A small-molecule ligand and the protein it binds are described below.
Small molecule (SMILES): Nc1ccn([C@@H]2O[C@H](CO[P](=O)(O)O[C@H]3[C@@H](O)[C@H](n4ccc(N)nc4=O)O[C@@H]3CO[P](=O)(O)O[C@H]3[C@@H](O)[C@H](n4cnc5c(N)ncnc54)O[C@@H]3CO[P](=O)(O)O[C@H]3[C@@H](O)[C@H](n4ccc(N)nc4=O)O[C@@H]3CO[P](=O)(O)O[C@H]3[C@@H](O)[C@H](n4ccc(=O)[nH]c4=O)O[C@@H]3CO[P](=O)(O)O[C@H]3[C@@H](O)[C@H](n4cnc5c(N)ncnc54)O[C@@H]3CO[P](=O)(O)O[C@H]3[C@@H](O)[C@H](n4cnc5c(=O)nc(N)[nH]c54)O[C@@H]3CO[P](=O)(O)O[C@H]3[C@@H](O)[C@H](n4cnc5c(=O)nc(N)[nH]c54)O[C@@H]3CO)[C@@H](O)[C@H]2O)c(=O)n1

Binding-site contacts:
Ligand atom N4 contacts residue TYR85 of chain 4.E at 3.8 Å.
Ligand atom C4 contacts residue TYR85 of chain 4.E at 3.6 Å (hydrophobic).
Ligand atom C4' contacts residue TYR85 of chain 4.E at 3.2 Å (hydrophobic).
Ligand atom O4' contacts residue LYS61 of chain 4.E at 2.8 Å (salt-bridge).
Ligand atom N9 contacts residue LYS61 of chain 4.E at 3.3 Å (salt-bridge).
Ligand atom N6 contacts residue THR45 of chain 4.E at 2.7 Å (h-bond).
Ligand atom C3' contacts residue GLU63 of chain 4.E at 3.7 Å.
Ligand atom P contacts residue TYR85 of chain 4.E at 3.6 Å.
Ligand atom O2 contacts residue ASN87 of chain 4.E at 3.3 Å (h-bond).
Ligand atom C6 contacts residue THR59 of chain 4.E at 3.6 Å.
Ligand atom C6 contacts residue TYR85 of chain 4.E at 3.6 Å (hydrophobic).
Ligand atom C6 contacts residue THR45 of chain 4.E at 3.3 Å.
Ligand atom C2 contacts residue SER47 of chain 4.E at 3.2 Å.
Ligand atom OP2 contacts residue TYR85 of chain 4.E at 2.6 Å (h-bond).
Ligand atom C5 contacts residue THR45 of chain 4.E at 3.2 Å.
Ligand atom C2 contacts residue TYR85 of chain 4.E at 3.6 Å (hydrophobic).
Ligand atom O2' contacts residue TYR85 of chain 4.E at 3.4 Å.
Ligand atom C4 contacts residue LYS61 of chain 4.E at 3.7 Å.
Ligand atom C5' contacts residue LYS61 of chain 4.E at 3.7 Å.
Ligand atom C5' contacts residue TYR85 of chain 4.E at 2.9 Å (hydrophobic).
Ligand atom N6 contacts residue THR59 of chain 4.E at 2.8 Å (h-bond).
Ligand atom N1 contacts residue SER47 of chain 4.E at 2.9 Å (h-bond).
Ligand atom C3' contacts residue TYR85 of chain 4.E at 3.4 Å (hydrophobic).
Ligand atom C5 contacts residue TYR85 of chain 4.E at 3.7 Å (hydrophobic).
Ligand atom N1 contacts residue THR59 of chain 4.E at 3.6 Å.
Ligand atom N6 contacts residue CYS46 of chain 4.E at 3.3 Å (h-bond).
Ligand atom OP2 contacts residue LYS43 of chain 4.E at 2.7 Å (salt-bridge).
Ligand atom N3 contacts residue TYR85 of chain 4.E at 3.5 Å.
Ligand atom C2' contacts residue GLU63 of chain 4.E at 3.5 Å.
Ligand atom C5 contacts residue LYS61 of chain 4.E at 3.8 Å.
Ligand atom O3' contacts residue TYR85 of chain 4.E at 3.8 Å.
Ligand atom N1 contacts residue TYR85 of chain 4.E at 3.5 Å.
Ligand atom C8 contacts residue LYS61 of chain 4.E at 3.4 Å.
Ligand atom O2' contacts residue GLU63 of chain 4.E at 3.2 Å (salt-bridge).
Ligand atom N7 contacts residue LYS61 of chain 4.E at 3.3 Å.
Ligand atom C8 contacts residue THR45 of chain 4.E at 3.8 Å.
Ligand atom C1' contacts residue LYS61 of chain 4.E at 3.7 Å.
Ligand atom C2' contacts residue TYR85 of chain 4.E at 3.4 Å (hydrophobic).
Ligand atom N7 contacts residue THR45 of chain 4.E at 2.6 Å (h-bond).
Ligand atom O5' contacts residue TYR85 of chain 4.E at 3.8 Å.

Sequence of chain 4.E:
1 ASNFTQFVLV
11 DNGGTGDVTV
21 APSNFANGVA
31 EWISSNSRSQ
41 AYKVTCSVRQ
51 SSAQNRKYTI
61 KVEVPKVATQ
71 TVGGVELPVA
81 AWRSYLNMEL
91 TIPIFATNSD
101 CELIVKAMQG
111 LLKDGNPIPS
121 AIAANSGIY